A small-molecule ligand and the protein it binds are described below.
Small molecule (SMILES): CC(=O)N[C@H]1[C@H](O[C@H]2[C@H](O)[C@@H](NC(C)=O)CO[C@@H]2CO)O[C@H](CO)[C@@H](O)[C@@H]1O

Sequence of chain 17.M:
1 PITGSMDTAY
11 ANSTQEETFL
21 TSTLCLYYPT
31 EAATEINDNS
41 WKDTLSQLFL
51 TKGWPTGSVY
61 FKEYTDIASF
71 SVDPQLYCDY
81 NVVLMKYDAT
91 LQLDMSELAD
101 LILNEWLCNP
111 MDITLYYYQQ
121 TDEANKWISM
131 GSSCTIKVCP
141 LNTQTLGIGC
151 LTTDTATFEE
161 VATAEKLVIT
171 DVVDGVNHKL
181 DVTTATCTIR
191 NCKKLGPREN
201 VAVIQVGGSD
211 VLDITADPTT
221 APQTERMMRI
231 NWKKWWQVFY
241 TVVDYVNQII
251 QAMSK

Binding-site contacts:
Ligand atom C2 contacts residue ASN12 of chain 17.M at 3.3 Å.
Ligand atom N2 contacts residue ASN12 of chain 17.M at 3.8 Å.
Ligand atom C7 contacts residue ASN12 of chain 17.M at 3.9 Å.
Ligand atom O5 contacts residue ASN12 of chain 17.M at 2.8 Å (h-bond).
Ligand atom C1 contacts residue ASN12 of chain 17.M at 2.2 Å.
Ligand atom C5 contacts residue ASN12 of chain 17.M at 4.2 Å.
Ligand atom O7 contacts residue ASN12 of chain 17.M at 3.6 Å.